Sequence of chain 3.L:
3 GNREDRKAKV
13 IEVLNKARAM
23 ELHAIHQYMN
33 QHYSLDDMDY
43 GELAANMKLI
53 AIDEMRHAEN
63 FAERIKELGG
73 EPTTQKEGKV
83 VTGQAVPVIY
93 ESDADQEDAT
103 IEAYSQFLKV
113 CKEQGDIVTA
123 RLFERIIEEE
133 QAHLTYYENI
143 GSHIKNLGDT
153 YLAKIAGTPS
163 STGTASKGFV

Binding-site contacts:
Ligand atom C1B contacts residue MET57 of chain 3.L at 3.4 Å (hydrophobic).
Ligand atom NA contacts residue MET57 of chain 3.L at 3.0 Å (h-bond).
Ligand atom O2C contacts residue LYS169 of chain 3.K at 3.6 Å (salt-bridge).
Ligand atom CGD contacts residue ARG20 of chain 3.L at 3.2 Å.
Ligand atom C4D contacts residue MET57 of chain 3.L at 3.4 Å (hydrophobic).
Ligand atom FE contacts residue MET57 of chain 3.K at 2.4 Å.
Ligand atom CMD contacts residue GLU61 of chain 3.L at 3.5 Å.
Ligand atom O2A contacts residue MET31 of chain 3.L at 3.4 Å.
Ligand atom CGB contacts residue LYS50 of chain 3.L at 3.3 Å.
Ligand atom O1B contacts residue LYS50 of chain 3.L at 2.8 Å (salt-bridge).
Ligand atom C1D contacts residue MET57 of chain 3.L at 3.4 Å (hydrophobic).
Ligand atom O2B contacts residue GLU61 of chain 3.K at 3.5 Å (salt-bridge).
Ligand atom NC contacts residue MET57 of chain 3.K at 3.2 Å (h-bond).
Ligand atom CHB contacts residue MET57 of chain 3.L at 3.5 Å (hydrophobic).
Ligand atom O1D contacts residue ARG20 of chain 3.L at 3.0 Å (salt-bridge).
Ligand atom NB contacts residue MET57 of chain 3.K at 3.1 Å (h-bond).
Ligand atom NB contacts residue MET57 of chain 3.L at 3.0 Å (h-bond).
Ligand atom NC contacts residue MET57 of chain 3.L at 3.0 Å (h-bond).
Ligand atom CGA contacts residue TYR35 of chain 3.L at 3.4 Å (hydrophobic).
Ligand atom C4A contacts residue MET57 of chain 3.K at 3.4 Å (hydrophobic).
Ligand atom C4A contacts residue MET57 of chain 3.L at 3.5 Å (hydrophobic).
Ligand atom CMC contacts residue LYS50 of chain 3.K at 3.6 Å.
Ligand atom ND contacts residue MET57 of chain 3.K at 3.3 Å (h-bond).
Ligand atom CMD contacts residue MET57 of chain 3.L at 3.3 Å (hydrophobic).
Ligand atom O2B contacts residue SER168 of chain 3.L at 3.6 Å (h-bond).
Ligand atom O1A contacts residue TYR35 of chain 3.L at 2.7 Å (h-bond).
Ligand atom NA contacts residue MET57 of chain 3.K at 3.2 Å (h-bond).
Ligand atom O1D contacts residue HIS28 of chain 3.K at 3.4 Å.
Ligand atom O1C contacts residue LYS169 of chain 3.L at 3.5 Å (salt-bridge).
Ligand atom CGA contacts residue ARG20 of chain 3.K at 3.5 Å.
Ligand atom CBB contacts residue SER168 of chain 3.L at 3.3 Å.
Ligand atom O2D contacts residue ARG20 of chain 3.L at 2.8 Å (salt-bridge).
Ligand atom CMB contacts residue GLU61 of chain 3.K at 3.0 Å.
Ligand atom O2D contacts residue TYR35 of chain 3.K at 2.6 Å (h-bond).
Ligand atom O1C contacts residue SER168 of chain 3.L at 2.8 Å.
Ligand atom FE contacts residue MET57 of chain 3.L at 2.4 Å.
Ligand atom O1A contacts residue ARG20 of chain 3.K at 2.6 Å (salt-bridge).
Ligand atom ND contacts residue MET57 of chain 3.L at 3.0 Å (h-bond).
Ligand atom O2C contacts residue SER168 of chain 3.K at 3.2 Å.
Ligand atom O2A contacts residue ARG20 of chain 3.K at 3.2 Å (salt-bridge).

The small molecule below binds the protein below.
Small molecule (SMILES): CC1=C(CCC(=O)O)C2=Cc3c(CCC(=O)O)c(C)c4n3[Fe@]35n6c(c(C)c(CCC(=O)O)c6=CC1=[N+]23)=CC1=[N+]5C(=C4)C(C)=C1CCC(=O)O

Sequence of chain 3.K:
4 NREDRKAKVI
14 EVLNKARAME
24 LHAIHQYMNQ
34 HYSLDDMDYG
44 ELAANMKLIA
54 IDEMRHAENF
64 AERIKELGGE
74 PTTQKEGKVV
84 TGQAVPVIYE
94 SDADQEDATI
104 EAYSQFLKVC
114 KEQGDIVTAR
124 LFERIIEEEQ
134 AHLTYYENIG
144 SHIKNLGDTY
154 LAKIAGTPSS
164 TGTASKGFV